A small-molecule ligand and the protein it binds are described below.
Small molecule (SMILES): CC(=O)N[C@@H]1[C@@H](O)[C@H](O)[C@@H](CO)O[C@H]1O

Binding-site contacts:
Ligand atom O5 contacts residue ASN243 of chain 1.B at 2.5 Å (h-bond).
Ligand atom C1 contacts residue ASN243 of chain 1.B at 2.2 Å.
Ligand atom C7 contacts residue ARG240 of chain 1.B at 4.4 Å.
Ligand atom O7 contacts residue ARG240 of chain 1.B at 4.0 Å.
Ligand atom C2 contacts residue ASN243 of chain 1.B at 3.0 Å.
Ligand atom C7 contacts residue ASN243 of chain 1.B at 3.6 Å.
Ligand atom N2 contacts residue ASN243 of chain 1.B at 3.5 Å (h-bond).
Ligand atom O6 contacts residue SER248 of chain 1.B at 4.0 Å.
Ligand atom C8 contacts residue GLU239 of chain 1.B at 4.2 Å.
Ligand atom C5 contacts residue ASN243 of chain 1.B at 4.0 Å.
Ligand atom C8 contacts residue PHE236 of chain 1.B at 4.0 Å (hydrophobic).
Ligand atom C8 contacts residue ARG240 of chain 1.B at 4.2 Å.
Ligand atom O7 contacts residue ASN243 of chain 1.B at 3.1 Å (h-bond).
Ligand atom C3 contacts residue ASN243 of chain 1.B at 4.4 Å.

Sequence of chain 1.B:
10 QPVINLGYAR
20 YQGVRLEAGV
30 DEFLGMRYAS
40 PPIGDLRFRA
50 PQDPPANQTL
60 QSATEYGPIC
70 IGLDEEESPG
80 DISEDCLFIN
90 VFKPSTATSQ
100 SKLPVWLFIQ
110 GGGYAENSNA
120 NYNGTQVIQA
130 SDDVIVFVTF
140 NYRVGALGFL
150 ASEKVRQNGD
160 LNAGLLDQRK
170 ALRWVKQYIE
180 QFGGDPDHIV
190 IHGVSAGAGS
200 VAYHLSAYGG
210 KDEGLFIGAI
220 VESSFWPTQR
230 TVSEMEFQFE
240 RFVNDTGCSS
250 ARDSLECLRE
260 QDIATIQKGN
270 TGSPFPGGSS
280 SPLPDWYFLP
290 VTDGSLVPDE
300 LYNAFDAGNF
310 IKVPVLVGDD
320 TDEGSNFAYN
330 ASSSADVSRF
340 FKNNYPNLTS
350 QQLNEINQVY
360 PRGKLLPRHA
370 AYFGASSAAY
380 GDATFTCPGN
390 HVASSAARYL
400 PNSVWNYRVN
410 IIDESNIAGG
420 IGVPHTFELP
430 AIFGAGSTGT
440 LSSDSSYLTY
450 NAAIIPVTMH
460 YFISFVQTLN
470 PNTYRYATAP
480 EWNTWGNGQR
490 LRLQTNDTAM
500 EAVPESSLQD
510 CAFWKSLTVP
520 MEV